The protein below binds the small molecule below.
Small molecule (SMILES): [H]/N=C(\NCc1cc(C)c(NC(C)=O)c(Cl)c1)NC(=O)c1c(-c2ccc(OC)cc2)nsc1C

Binding-site contacts:
Ligand atom O29 contacts residue TYR90 of chain 1.B at 3.5 Å.
Ligand atom C18 contacts residue ASP247 of chain 1.B at 3.6 Å.
Ligand atom N25 contacts residue THR250 of chain 1.B at 3.6 Å (h-bond).
Ligand atom N27 contacts residue LYS126 of chain 1.B at 3.6 Å.
Ligand atom O29 contacts residue GLN92 of chain 1.B at 3.3 Å (h-bond).
Ligand atom O31 contacts residue ARG254 of chain 1.B at 3.7 Å.
Ligand atom C13 contacts residue PHE127 of chain 1.B at 3.5 Å (hydrophobic).
Ligand atom C02 contacts residue THR250 of chain 1.B at 3.7 Å.
Ligand atom CL1 contacts residue GLN92 of chain 1.B at 3.6 Å.
Ligand atom S32 contacts residue THR348 of chain 1.B at 3.2 Å (h-bond).
Ligand atom N25 contacts residue ASP247 of chain 1.B at 2.7 Å (salt-bridge).
Ligand atom C01 contacts residue ARG254 of chain 1.B at 3.7 Å.
Ligand atom C11 contacts residue PHE127 of chain 1.B at 3.3 Å (hydrophobic).
Ligand atom C18 contacts residue ASP51 of chain 1.B at 3.6 Å.
Ligand atom C16 contacts residue ASP247 of chain 1.B at 3.5 Å.
Ligand atom N28 contacts residue TYR90 of chain 1.B at 3.7 Å.
Ligand atom C21 contacts residue LYS126 of chain 1.B at 3.3 Å.
Ligand atom CL1 contacts residue GLY93 of chain 1.B at 3.6 Å.
Ligand atom C08 contacts residue ASP247 of chain 1.B at 3.7 Å.
Ligand atom C03 contacts residue GLN92 of chain 1.B at 3.5 Å.
Ligand atom C12 contacts residue GLN92 of chain 1.B at 3.7 Å.
Ligand atom N26 contacts residue SER54 of chain 1.B at 3.5 Å (h-bond).
Ligand atom C21 contacts residue ILE129 of chain 1.B at 3.7 Å (hydrophobic).
Ligand atom C20 contacts residue TYR217 of chain 1.B at 3.3 Å (hydrophobic).
Ligand atom S32 contacts residue VAL351 of chain 1.B at 3.6 Å.
Ligand atom N26 contacts residue ASP247 of chain 1.B at 3.1 Å (salt-bridge).
Ligand atom C12 contacts residue ARG254 of chain 1.B at 3.5 Å.
Ligand atom C20 contacts residue ILE245 of chain 1.B at 3.5 Å (hydrophobic).
Ligand atom N26 contacts residue GLY53 of chain 1.B at 3.0 Å.
Ligand atom N27 contacts residue PHE127 of chain 1.B at 2.6 Å (h-bond).
Ligand atom C03 contacts residue ARG254 of chain 1.B at 3.4 Å.
Ligand atom C19 contacts residue TRP134 of chain 1.B at 3.5 Å (hydrophobic).
Ligand atom N24 contacts residue THR348 of chain 1.B at 2.8 Å (h-bond).
Ligand atom C17 contacts residue LYS126 of chain 1.B at 3.6 Å.
Ligand atom C23 contacts residue ASP51 of chain 1.B at 3.6 Å.
Ligand atom C04 contacts residue GLN92 of chain 1.B at 3.5 Å.
Ligand atom C02 contacts residue GLN92 of chain 1.B at 3.4 Å.
Ligand atom C18 contacts residue GLY53 of chain 1.B at 3.6 Å.
Ligand atom C01 contacts residue GLN92 of chain 1.B at 3.6 Å.
Ligand atom N26 contacts residue ASP51 of chain 1.B at 2.5 Å (salt-bridge).

Sequence of chain 1.B:
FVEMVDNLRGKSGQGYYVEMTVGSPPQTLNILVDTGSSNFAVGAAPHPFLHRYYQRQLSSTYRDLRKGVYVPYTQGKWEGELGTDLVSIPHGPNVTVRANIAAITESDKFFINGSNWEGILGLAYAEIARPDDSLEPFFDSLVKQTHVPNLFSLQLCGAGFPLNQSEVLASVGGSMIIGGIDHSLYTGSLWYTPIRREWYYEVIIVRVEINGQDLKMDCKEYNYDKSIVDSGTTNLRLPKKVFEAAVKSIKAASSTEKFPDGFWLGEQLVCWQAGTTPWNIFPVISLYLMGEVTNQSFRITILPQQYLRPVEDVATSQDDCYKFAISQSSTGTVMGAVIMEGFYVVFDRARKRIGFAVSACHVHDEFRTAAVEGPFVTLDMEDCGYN